Sequence of chain 3.A:
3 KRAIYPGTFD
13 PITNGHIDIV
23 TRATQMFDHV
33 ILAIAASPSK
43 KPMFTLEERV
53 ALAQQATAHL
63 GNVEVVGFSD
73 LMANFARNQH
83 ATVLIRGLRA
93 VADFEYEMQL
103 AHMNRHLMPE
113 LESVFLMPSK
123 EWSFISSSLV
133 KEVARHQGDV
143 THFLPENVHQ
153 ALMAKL

Binding-site contacts:
Ligand atom C13 contacts residue ALA37 of chain 3.A at 3.5 Å (hydrophobic).
Ligand atom C11 contacts residue SER39 of chain 3.A at 3.8 Å.
Ligand atom CL contacts residue MET74 of chain 3.A at 3.5 Å.
Ligand atom C3 contacts residue VAL135 of chain 1.A at 3.8 Å (hydrophobic).
Ligand atom CL contacts residue GLY9 of chain 3.A at 3.5 Å.
Ligand atom C contacts residue ASN106 of chain 3.A at 3.1 Å.
Ligand atom C11 contacts residue SO41 of chain 3.G at 3.4 Å.
Ligand atom C12 contacts residue MET74 of chain 3.A at 3.9 Å (hydrophobic).
Ligand atom C6 contacts residue HIS138 of chain 1.A at 3.2 Å.
Ligand atom C2 contacts residue MET105 of chain 3.A at 3.7 Å (hydrophobic).
Ligand atom C12 contacts residue SO41 of chain 3.G at 3.9 Å.
Ligand atom C1 contacts residue ASN106 of chain 3.A at 3.0 Å.
Ligand atom C14 contacts residue MET74 of chain 3.A at 3.7 Å (hydrophobic).
Ligand atom C2 contacts residue VAL135 of chain 1.A at 3.7 Å (hydrophobic).
Ligand atom C10 contacts residue SER39 of chain 3.A at 3.4 Å.
Ligand atom N1 contacts residue MET74 of chain 3.A at 2.9 Å (h-bond).
Ligand atom C8 contacts residue ALA37 of chain 3.A at 3.8 Å (hydrophobic).
Ligand atom C contacts residue LEU73 of chain 3.A at 3.6 Å (hydrophobic).
Ligand atom C13 contacts residue PHE70 of chain 3.A at 3.8 Å (hydrophobic).
Ligand atom O contacts residue ASN106 of chain 3.A at 2.7 Å (h-bond).
Ligand atom C14 contacts residue LEU73 of chain 3.A at 3.7 Å (hydrophobic).
Ligand atom C7 contacts residue ASP72 of chain 3.A at 3.4 Å.
Ligand atom O contacts residue MET74 of chain 3.A at 3.3 Å.
Ligand atom C6 contacts residue ASP72 of chain 3.A at 3.8 Å.
Ligand atom O contacts residue LEU73 of chain 3.A at 3.5 Å.
Ligand atom O contacts residue ALA75 of chain 3.A at 3.0 Å (h-bond).
Ligand atom CL contacts residue SO41 of chain 3.G at 3.4 Å.
Ligand atom CL contacts residue PRO8 of chain 3.A at 3.8 Å.
Ligand atom C11 contacts residue ALA37 of chain 3.A at 3.7 Å (hydrophobic).
Ligand atom C2 contacts residue LEU102 of chain 3.A at 3.8 Å (hydrophobic).
Ligand atom C12 contacts residue ALA37 of chain 3.A at 3.4 Å (hydrophobic).
Ligand atom C1 contacts residue LEU109 of chain 3.A at 3.6 Å (hydrophobic).
Ligand atom C13 contacts residue MET74 of chain 3.A at 3.8 Å (hydrophobic).
Ligand atom O contacts residue LEU109 of chain 3.A at 3.8 Å.
Ligand atom C contacts residue MET74 of chain 3.A at 3.8 Å (hydrophobic).
Ligand atom C9 contacts residue GLU134 of chain 1.A at 3.8 Å.
Ligand atom N1 contacts residue LEU73 of chain 3.A at 3.6 Å.
Ligand atom N contacts residue GLU134 of chain 1.A at 3.1 Å (salt-bridge).
Ligand atom C1 contacts residue MET105 of chain 3.A at 3.9 Å (hydrophobic).
Ligand atom C3 contacts residue LEU102 of chain 3.A at 3.6 Å (hydrophobic).

A small-molecule ligand and the protein it binds are described below.
Small molecule (SMILES): Oc1cccc2nc(CCc3cccc(Cl)c3)[nH]c12

Sequence of chain 1.A:
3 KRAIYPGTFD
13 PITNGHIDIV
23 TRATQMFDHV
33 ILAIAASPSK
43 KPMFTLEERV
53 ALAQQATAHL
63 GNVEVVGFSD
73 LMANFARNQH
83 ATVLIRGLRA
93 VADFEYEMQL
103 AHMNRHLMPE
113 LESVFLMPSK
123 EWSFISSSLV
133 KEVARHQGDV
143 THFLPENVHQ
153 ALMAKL